The protein below binds the small molecule below.
Small molecule (SMILES): CC(=O)N[C@H]1[C@H](O[C@H]2[C@H](O)[C@@H](NC(C)=O)CO[C@@H]2CO)O[C@H](CO)[C@@H](O)[C@@H]1O

Sequence of chain 1.A:
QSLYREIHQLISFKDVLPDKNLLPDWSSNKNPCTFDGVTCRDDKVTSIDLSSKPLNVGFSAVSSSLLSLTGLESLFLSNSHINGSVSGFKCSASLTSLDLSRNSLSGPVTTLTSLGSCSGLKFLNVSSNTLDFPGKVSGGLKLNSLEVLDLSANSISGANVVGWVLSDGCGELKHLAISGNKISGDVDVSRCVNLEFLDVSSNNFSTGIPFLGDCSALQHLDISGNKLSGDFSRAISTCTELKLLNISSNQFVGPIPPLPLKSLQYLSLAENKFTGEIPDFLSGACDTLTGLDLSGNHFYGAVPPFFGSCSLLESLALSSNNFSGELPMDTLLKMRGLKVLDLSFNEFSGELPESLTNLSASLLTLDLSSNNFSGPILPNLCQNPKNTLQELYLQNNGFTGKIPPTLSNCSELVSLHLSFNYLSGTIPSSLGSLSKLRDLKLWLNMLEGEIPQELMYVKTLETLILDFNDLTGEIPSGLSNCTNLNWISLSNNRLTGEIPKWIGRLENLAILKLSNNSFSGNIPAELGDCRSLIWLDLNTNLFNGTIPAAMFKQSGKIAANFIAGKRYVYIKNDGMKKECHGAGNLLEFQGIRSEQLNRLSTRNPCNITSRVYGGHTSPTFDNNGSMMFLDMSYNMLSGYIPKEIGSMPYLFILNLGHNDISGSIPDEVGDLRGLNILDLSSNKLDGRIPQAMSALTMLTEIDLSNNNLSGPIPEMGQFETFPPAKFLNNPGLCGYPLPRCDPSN

Binding-site contacts:
Ligand atom C7 contacts residue LYS189 of chain 1.A at 4.3 Å.
Ligand atom C4 contacts residue ASN211 of chain 1.A at 4.2 Å.
Ligand atom C2 contacts residue ASN211 of chain 1.A at 2.4 Å.
Ligand atom C1 contacts residue ASN211 of chain 1.A at 1.4 Å.
Ligand atom O7 contacts residue ASN211 of chain 1.A at 3.7 Å.
Ligand atom O7 contacts residue LYS189 of chain 1.A at 4.1 Å.
Ligand atom C5 contacts residue ASN211 of chain 1.A at 3.6 Å.
Ligand atom C7 contacts residue ASN211 of chain 1.A at 3.5 Å.
Ligand atom C8 contacts residue LYS189 of chain 1.A at 3.8 Å.
Ligand atom N2 contacts residue ASN211 of chain 1.A at 2.9 Å (h-bond).
Ligand atom C3 contacts residue ASN211 of chain 1.A at 3.8 Å.
Ligand atom O5 contacts residue ASN211 of chain 1.A at 2.4 Å (h-bond).